Binding-site contacts:
Ligand atom C4 contacts residue PRO132 of chain 11.A at 4.0 Å (hydrophobic).
Ligand atom C4 contacts residue ASP23 of chain 11.A at 4.1 Å.
Ligand atom C4 contacts residue GLU133 of chain 11.A at 3.4 Å.
Ligand atom C4 contacts residue ARG124 of chain 11.C at 4.2 Å.
Ligand atom C2 contacts residue ASP23 of chain 11.A at 4.2 Å.
Ligand atom C3 contacts residue GLU133 of chain 11.A at 4.3 Å.
Ligand atom O5 contacts residue ASP23 of chain 11.A at 3.9 Å.
Ligand atom C3 contacts residue ASP23 of chain 11.A at 4.1 Å.
Ligand atom O6 contacts residue ASP125 of chain 11.C at 2.9 Å (salt-bridge).
Ligand atom C3 contacts residue ASP125 of chain 11.C at 4.2 Å.
Ligand atom O5 contacts residue ASN24 of chain 11.A at 4.2 Å.
Ligand atom C1 contacts residue GLU133 of chain 11.A at 4.5 Å.
Ligand atom C2 contacts residue ASN25 of chain 11.A at 4.4 Å.
Ligand atom O6 contacts residue GLU133 of chain 11.A at 4.2 Å.
Ligand atom C1 contacts residue ASP125 of chain 11.C at 4.5 Å.

Sequence of chain 11.A:
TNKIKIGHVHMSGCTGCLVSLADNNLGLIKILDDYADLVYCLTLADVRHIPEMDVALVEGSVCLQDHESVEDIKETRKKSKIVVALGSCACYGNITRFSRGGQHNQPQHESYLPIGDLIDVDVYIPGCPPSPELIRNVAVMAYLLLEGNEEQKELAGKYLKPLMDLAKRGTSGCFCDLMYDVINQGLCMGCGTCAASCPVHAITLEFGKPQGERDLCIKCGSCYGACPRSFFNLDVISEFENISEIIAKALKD

Sequence of chain 11.C:
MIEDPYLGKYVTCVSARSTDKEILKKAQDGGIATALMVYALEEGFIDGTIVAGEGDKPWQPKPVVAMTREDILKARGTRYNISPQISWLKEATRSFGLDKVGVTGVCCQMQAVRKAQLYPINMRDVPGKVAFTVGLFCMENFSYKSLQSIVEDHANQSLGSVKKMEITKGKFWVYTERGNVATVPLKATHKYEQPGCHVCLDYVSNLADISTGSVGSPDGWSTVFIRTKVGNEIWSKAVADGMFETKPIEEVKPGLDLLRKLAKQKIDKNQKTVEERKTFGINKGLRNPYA

This small molecule binds to this protein.
Small molecule (SMILES): C[C@@H](O)[C@@H](C)O